Sequence of chain 27.B:
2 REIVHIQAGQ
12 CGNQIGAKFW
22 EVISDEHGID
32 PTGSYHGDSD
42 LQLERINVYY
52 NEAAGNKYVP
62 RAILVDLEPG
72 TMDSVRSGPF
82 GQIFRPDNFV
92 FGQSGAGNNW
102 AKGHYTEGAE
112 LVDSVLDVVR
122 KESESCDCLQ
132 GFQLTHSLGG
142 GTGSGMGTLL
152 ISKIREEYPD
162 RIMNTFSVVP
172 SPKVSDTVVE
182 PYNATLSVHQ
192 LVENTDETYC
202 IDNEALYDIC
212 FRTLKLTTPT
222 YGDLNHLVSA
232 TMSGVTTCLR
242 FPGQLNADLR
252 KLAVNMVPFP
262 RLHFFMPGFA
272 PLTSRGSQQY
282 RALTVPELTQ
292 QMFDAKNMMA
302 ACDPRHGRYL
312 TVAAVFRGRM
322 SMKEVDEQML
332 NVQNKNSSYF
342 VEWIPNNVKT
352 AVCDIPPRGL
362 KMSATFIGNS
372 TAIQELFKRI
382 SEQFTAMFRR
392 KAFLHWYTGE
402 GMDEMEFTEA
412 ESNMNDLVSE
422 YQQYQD

Binding-site contacts:
Ligand atom PB contacts residue THR143 of chain 27.B at 3.3 Å.
Ligand atom O2B contacts residue GLY144 of chain 27.B at 2.7 Å (h-bond).
Ligand atom O1G contacts residue THR143 of chain 27.B at 3.4 Å.
Ligand atom N2 contacts residue ASN204 of chain 27.B at 2.6 Å (h-bond).
Ligand atom O2B contacts residue THR143 of chain 27.B at 2.7 Å (h-bond).
Ligand atom O3B contacts residue MG1 of chain 27.F at 3.8 Å.
Ligand atom O2G contacts residue GLY142 of chain 27.B at 3.0 Å (h-bond).
Ligand atom O2A contacts residue GLN11 of chain 27.B at 3.5 Å (h-bond).
Ligand atom N1 contacts residue TYR222 of chain 27.B at 3.2 Å.
Ligand atom C4' contacts residue SER138 of chain 27.B at 3.2 Å.
Ligand atom O2G contacts residue ASN99 of chain 27.B at 2.9 Å (h-bond).
Ligand atom O3G contacts residue MG1 of chain 27.F at 2.5 Å.
Ligand atom N3 contacts residue ASN204 of chain 27.B at 3.0 Å (h-bond).
Ligand atom N1 contacts residue ASN226 of chain 27.B at 2.7 Å (h-bond).
Ligand atom PG contacts residue GLY142 of chain 27.B at 3.9 Å.
Ligand atom C6 contacts residue TYR222 of chain 27.B at 3.7 Å (hydrophobic).
Ligand atom C2 contacts residue ASN226 of chain 27.B at 3.6 Å.
Ligand atom O1A contacts residue GLN11 of chain 27.B at 3.1 Å.
Ligand atom C2 contacts residue ASN204 of chain 27.B at 3.4 Å.
Ligand atom C6 contacts residue GLN15 of chain 27.B at 3.6 Å.
Ligand atom O2B contacts residue GLY10 of chain 27.B at 3.2 Å.
Ligand atom O3B contacts residue GLY142 of chain 27.B at 3.5 Å (h-bond).
Ligand atom O6 contacts residue TYR222 of chain 27.B at 3.8 Å.
Ligand atom O3B contacts residue THR143 of chain 27.B at 3.1 Å (h-bond).
Ligand atom C6 contacts residue ASN226 of chain 27.B at 3.3 Å.
Ligand atom O2A contacts residue CYS12 of chain 27.B at 3.3 Å (h-bond).
Ligand atom PG contacts residue MG1 of chain 27.F at 3.5 Å.
Ligand atom O4' contacts residue SER138 of chain 27.B at 3.3 Å (h-bond).
Ligand atom O1G contacts residue ALA97 of chain 27.B at 3.0 Å (h-bond).
Ligand atom N7 contacts residue LEU248 of chain 28.A at 3.7 Å.
Ligand atom O1B contacts residue GLY10 of chain 27.B at 3.7 Å.
Ligand atom O6 contacts residue ASN226 of chain 27.B at 3.1 Å (h-bond).
Ligand atom C2 contacts residue TYR222 of chain 27.B at 3.5 Å (hydrophobic).
Ligand atom PB contacts residue MG1 of chain 27.F at 3.7 Å.
Ligand atom N2 contacts residue ASN226 of chain 27.B at 2.9 Å (h-bond).
Ligand atom O1B contacts residue GLN11 of chain 27.B at 3.2 Å (h-bond).
Ligand atom O3' contacts residue GLU181 of chain 27.B at 3.3 Å (salt-bridge).
Ligand atom N3 contacts residue VAL169 of chain 27.B at 3.8 Å.
Ligand atom O6 contacts residue GLN15 of chain 27.B at 2.5 Å (h-bond).
Ligand atom O1B contacts residue MG1 of chain 27.F at 2.4 Å.

Sequence of chain 28.A:
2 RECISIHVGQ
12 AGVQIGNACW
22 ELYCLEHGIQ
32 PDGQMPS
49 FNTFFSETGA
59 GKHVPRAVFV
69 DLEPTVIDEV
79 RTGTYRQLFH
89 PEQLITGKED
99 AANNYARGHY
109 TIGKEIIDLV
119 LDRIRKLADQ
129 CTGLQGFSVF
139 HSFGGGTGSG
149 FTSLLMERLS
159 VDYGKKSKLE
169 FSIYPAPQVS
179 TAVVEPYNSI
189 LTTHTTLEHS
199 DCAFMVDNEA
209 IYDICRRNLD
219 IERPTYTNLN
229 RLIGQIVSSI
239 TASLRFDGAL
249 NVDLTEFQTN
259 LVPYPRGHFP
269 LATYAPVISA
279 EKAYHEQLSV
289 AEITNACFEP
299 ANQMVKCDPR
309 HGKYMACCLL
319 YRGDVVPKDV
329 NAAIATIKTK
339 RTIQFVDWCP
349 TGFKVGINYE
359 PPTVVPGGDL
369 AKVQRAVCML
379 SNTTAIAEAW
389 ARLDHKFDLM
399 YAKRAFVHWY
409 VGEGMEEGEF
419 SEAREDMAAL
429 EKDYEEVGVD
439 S

A protein and the small-molecule ligand that binds it are described below.
Small molecule (SMILES): Nc1nc2c(ncn2[C@@H]2O[C@H](CO[P](=O)(O)C[P](=O)(O)OP(=O)(O)O)[C@@H](O)[C@H]2O)c(=O)[nH]1